Sequence of chain 1.B:
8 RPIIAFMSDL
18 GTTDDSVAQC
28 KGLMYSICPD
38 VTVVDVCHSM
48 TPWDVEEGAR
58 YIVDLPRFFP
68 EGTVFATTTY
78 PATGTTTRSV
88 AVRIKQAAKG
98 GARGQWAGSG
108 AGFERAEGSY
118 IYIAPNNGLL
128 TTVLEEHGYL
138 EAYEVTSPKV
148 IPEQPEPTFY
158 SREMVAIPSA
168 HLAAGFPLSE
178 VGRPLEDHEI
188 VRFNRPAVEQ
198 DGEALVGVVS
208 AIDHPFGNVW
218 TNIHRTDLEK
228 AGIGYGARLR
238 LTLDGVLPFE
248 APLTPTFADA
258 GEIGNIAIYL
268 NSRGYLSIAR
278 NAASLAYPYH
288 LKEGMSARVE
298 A

Binding-site contacts:
Ligand atom N3 contacts residue PRO78 of chain 1.B at 3.4 Å.
Ligand atom O3' contacts residue SER158 of chain 1.B at 2.6 Å (h-bond).
Ligand atom C2' contacts residue ASP16 of chain 1.B at 3.5 Å.
Ligand atom C5' contacts residue TYR157 of chain 1.B at 3.7 Å (hydrophobic).
Ligand atom C6 contacts residue ARG277 of chain 1.C at 3.8 Å.
Ligand atom C4 contacts residue PHE254 of chain 1.C at 3.7 Å (hydrophobic).
Ligand atom O3' contacts residue ASP16 of chain 1.B at 2.8 Å (salt-bridge).
Ligand atom O4' contacts residue THR80 of chain 1.B at 3.6 Å.
Ligand atom N6 contacts residue ASN215 of chain 1.C at 3.0 Å (h-bond).
Ligand atom N1 contacts residue ARG277 of chain 1.C at 3.7 Å.
Ligand atom C2 contacts residue PRO78 of chain 1.B at 3.6 Å (hydrophobic).
Ligand atom N7 contacts residue PHE213 of chain 1.C at 3.5 Å.
Ligand atom C6 contacts residue TRP50 of chain 1.B at 3.5 Å (hydrophobic).
Ligand atom C3' contacts residue ASP16 of chain 1.B at 3.6 Å.
Ligand atom O4' contacts residue THR155 of chain 1.B at 3.5 Å (h-bond).
Ligand atom N1 contacts residue ALA279 of chain 1.C at 2.8 Å (h-bond).
Ligand atom N6 contacts residue PHE254 of chain 1.C at 3.5 Å.
Ligand atom O2' contacts residue ASP16 of chain 1.B at 2.6 Å (salt-bridge).
Ligand atom C8 contacts residue PHE213 of chain 1.C at 3.5 Å (hydrophobic).
Ligand atom C5 contacts residue TRP50 of chain 1.B at 3.5 Å (hydrophobic).
Ligand atom N7 contacts residue PHE254 of chain 1.C at 3.6 Å.
Ligand atom C2' contacts residue PHE213 of chain 1.C at 3.7 Å (hydrophobic).
Ligand atom C4' contacts residue TYR77 of chain 1.B at 3.7 Å (hydrophobic).
Ligand atom C1' contacts residue TYR77 of chain 1.B at 3.5 Å (hydrophobic).
Ligand atom N7 contacts residue ASN215 of chain 1.C at 3.1 Å (h-bond).
Ligand atom O2' contacts residue TRP50 of chain 1.B at 3.2 Å (h-bond).
Ligand atom N3 contacts residue TRP50 of chain 1.B at 3.3 Å (h-bond).
Ligand atom C2 contacts residue ALA279 of chain 1.C at 3.3 Å (hydrophobic).
Ligand atom C5' contacts residue SER158 of chain 1.B at 3.6 Å.
Ligand atom C3' contacts residue SER158 of chain 1.B at 3.6 Å.
Ligand atom C5' contacts residue THR155 of chain 1.B at 3.1 Å.
Ligand atom C5' contacts residue PHE156 of chain 1.B at 3.6 Å (hydrophobic).
Ligand atom C4 contacts residue TRP50 of chain 1.B at 3.3 Å (hydrophobic).
Ligand atom C6 contacts residue PHE254 of chain 1.C at 3.6 Å (hydrophobic).
Ligand atom N6 contacts residue ARG277 of chain 1.C at 3.0 Å (salt-bridge).
Ligand atom O2' contacts residue TYR77 of chain 1.B at 3.3 Å (h-bond).
Ligand atom N9 contacts residue TRP50 of chain 1.B at 3.6 Å (h-bond).
Ligand atom O3' contacts residue TYR77 of chain 1.B at 3.3 Å (h-bond).
Ligand atom C5 contacts residue PHE254 of chain 1.C at 3.7 Å (hydrophobic).
Ligand atom N1 contacts residue PHE254 of chain 1.C at 3.6 Å.

A protein and the small-molecule ligand that binds it are described below.
Small molecule (SMILES): C[C@H]1O[C@@H](n2cnc3c(N)ncnc32)[C@H](O)[C@@H]1O

Sequence of chain 1.C:
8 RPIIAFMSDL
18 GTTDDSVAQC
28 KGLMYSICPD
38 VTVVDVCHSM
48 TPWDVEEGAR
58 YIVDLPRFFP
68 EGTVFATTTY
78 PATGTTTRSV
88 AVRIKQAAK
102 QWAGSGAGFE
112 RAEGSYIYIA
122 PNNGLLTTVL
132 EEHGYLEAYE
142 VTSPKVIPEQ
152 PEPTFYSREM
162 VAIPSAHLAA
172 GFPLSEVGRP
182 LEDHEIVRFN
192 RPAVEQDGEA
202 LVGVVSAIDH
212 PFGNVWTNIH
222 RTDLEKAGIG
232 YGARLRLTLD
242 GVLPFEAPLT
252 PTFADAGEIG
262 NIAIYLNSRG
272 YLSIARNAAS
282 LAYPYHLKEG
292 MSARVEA